A small-molecule ligand and the protein it binds are described below.
Small molecule (SMILES): NCCCCNCc1ccc(-c2ccccc2)c(Cl)c1

Sequence of chain 1.A:
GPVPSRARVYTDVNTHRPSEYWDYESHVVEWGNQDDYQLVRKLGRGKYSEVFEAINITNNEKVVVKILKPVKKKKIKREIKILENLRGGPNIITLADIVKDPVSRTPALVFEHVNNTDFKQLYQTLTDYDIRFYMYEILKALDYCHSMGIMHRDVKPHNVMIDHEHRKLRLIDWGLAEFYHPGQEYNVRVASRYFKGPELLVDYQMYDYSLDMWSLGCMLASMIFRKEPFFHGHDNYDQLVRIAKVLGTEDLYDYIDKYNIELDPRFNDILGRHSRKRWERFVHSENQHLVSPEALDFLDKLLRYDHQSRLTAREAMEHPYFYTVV

Binding-site contacts:
Ligand atom C13 contacts residue ASP126 of chain 1.A at 3.7 Å.
Ligand atom C14 contacts residue ILE92 of chain 1.A at 4.2 Å (hydrophobic).
Ligand atom C14 contacts residue ALA133 of chain 1.A at 3.9 Å (hydrophobic).
Ligand atom C16 contacts residue LYS125 of chain 1.A at 3.9 Å.
Ligand atom C8 contacts residue GLN59 of chain 1.A at 4.1 Å.
Ligand atom C14 contacts residue THR131 of chain 1.A at 3.1 Å.
Ligand atom C11 contacts residue ASP126 of chain 1.A at 3.9 Å.
Ligand atom C4 contacts residue GLN59 of chain 1.A at 4.0 Å.
Ligand atom C16 contacts residue GLN59 of chain 1.A at 4.1 Å.
Ligand atom C16 contacts residue VAL124 of chain 1.A at 4.1 Å (hydrophobic).
Ligand atom N1 contacts residue ASP60 of chain 1.A at 3.5 Å (salt-bridge).
Ligand atom C13 contacts residue ILE92 of chain 1.A at 3.8 Å (hydrophobic).
Ligand atom C4 contacts residue TYR62 of chain 1.A at 3.2 Å (hydrophobic).
Ligand atom CL contacts residue VAL90 of chain 1.A at 3.8 Å.
Ligand atom C10 contacts residue TYR62 of chain 1.A at 3.2 Å (hydrophobic).
Ligand atom C contacts residue ASP60 of chain 1.A at 4.2 Å.
Ligand atom C15 contacts residue ASP126 of chain 1.A at 3.4 Å.
Ligand atom C14 contacts residue PRO132 of chain 1.A at 4.2 Å (hydrophobic).
Ligand atom C12 contacts residue ILE92 of chain 1.A at 3.9 Å (hydrophobic).
Ligand atom C2 contacts residue ASP60 of chain 1.A at 3.4 Å.
Ligand atom C12 contacts residue ASP126 of chain 1.A at 3.9 Å.
Ligand atom C3 contacts residue ASP60 of chain 1.A at 3.7 Å.
Ligand atom C5 contacts residue GLN59 of chain 1.A at 3.7 Å.
Ligand atom C9 contacts residue GLN59 of chain 1.A at 4.0 Å.
Ligand atom C16 contacts residue ASP126 of chain 1.A at 3.8 Å.
Ligand atom C10 contacts residue GLN59 of chain 1.A at 3.3 Å.
Ligand atom C2 contacts residue TYR62 of chain 1.A at 4.3 Å (hydrophobic).
Ligand atom N1 contacts residue GLN59 of chain 1.A at 3.6 Å (h-bond).
Ligand atom C14 contacts residue ASP126 of chain 1.A at 3.6 Å.
Ligand atom C6 contacts residue GLN59 of chain 1.A at 4.3 Å.
Ligand atom C5 contacts residue TYR62 of chain 1.A at 3.7 Å (hydrophobic).
Ligand atom CL contacts residue LEU64 of chain 1.A at 3.8 Å.
Ligand atom C15 contacts residue ALA133 of chain 1.A at 3.5 Å (hydrophobic).
Ligand atom C1 contacts residue ASP60 of chain 1.A at 4.2 Å.
Ligand atom N1 contacts residue TYR62 of chain 1.A at 3.5 Å (h-bond).
Ligand atom C15 contacts residue LYS125 of chain 1.A at 3.7 Å.
Ligand atom C16 contacts residue ALA133 of chain 1.A at 4.1 Å (hydrophobic).
Ligand atom C15 contacts residue THR131 of chain 1.A at 3.2 Å.
Ligand atom C7 contacts residue GLN59 of chain 1.A at 4.2 Å.
Ligand atom C15 contacts residue VAL124 of chain 1.A at 4.1 Å (hydrophobic).